Sequence of chain 1.B:
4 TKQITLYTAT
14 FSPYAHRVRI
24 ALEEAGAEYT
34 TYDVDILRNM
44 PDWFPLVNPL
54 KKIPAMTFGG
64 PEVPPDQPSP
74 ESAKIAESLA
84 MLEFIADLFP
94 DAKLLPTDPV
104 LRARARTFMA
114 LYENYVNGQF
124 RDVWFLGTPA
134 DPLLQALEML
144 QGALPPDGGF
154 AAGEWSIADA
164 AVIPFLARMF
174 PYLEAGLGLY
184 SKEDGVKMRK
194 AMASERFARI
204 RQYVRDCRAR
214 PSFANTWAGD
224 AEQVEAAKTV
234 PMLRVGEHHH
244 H

A protein and the small-molecule ligand that binds it are described below.
Small molecule (SMILES): N#[C-]->[Fe+2](<-[C-]#N)(<-[C-]#N)(<-[C-]#N)(<-[C-]#N)<-N#[OH+2]

Binding-site contacts:
Ligand atom N07 contacts residue VAL207 of chain 1.B at 4.4 Å.
Ligand atom N07 contacts residue ARG208 of chain 1.B at 3.7 Å.
Ligand atom C04 contacts residue VAL207 of chain 1.B at 3.8 Å (hydrophobic).
Ligand atom C12 contacts residue ARG208 of chain 1.B at 3.7 Å.
Ligand atom C06 contacts residue ARG211 of chain 1.B at 4.3 Å.
Ligand atom N05 contacts residue PHE173 of chain 1.B at 3.6 Å.
Ligand atom N07 contacts residue ARG211 of chain 1.B at 3.5 Å.
Ligand atom N13 contacts residue ARG208 of chain 1.B at 2.8 Å (salt-bridge).
Ligand atom N05 contacts residue ARG208 of chain 1.B at 4.3 Å.
Ligand atom O01 contacts residue PHE173 of chain 1.B at 3.4 Å.
Ligand atom C04 contacts residue ARG204 of chain 1.B at 4.1 Å.
Ligand atom N11 contacts residue PRO174 of chain 1.B at 4.2 Å.
Ligand atom N11 contacts residue ARG211 of chain 1.B at 4.3 Å.
Ligand atom N11 contacts residue PHE173 of chain 1.B at 3.1 Å.
Ligand atom N02 contacts residue PHE173 of chain 1.B at 3.7 Å.
Ligand atom C10 contacts residue PHE173 of chain 1.B at 3.7 Å (hydrophobic).
Ligand atom O01 contacts residue ARG204 of chain 1.B at 4.2 Å.
Ligand atom C04 contacts residue ARG208 of chain 1.B at 4.4 Å.
Ligand atom C04 contacts residue PHE173 of chain 1.B at 4.1 Å (hydrophobic).
Ligand atom C06 contacts residue ARG208 of chain 1.B at 3.9 Å.
Ligand atom C06 contacts residue VAL207 of chain 1.B at 4.4 Å (hydrophobic).
Ligand atom N05 contacts residue ARG204 of chain 1.B at 3.4 Å (salt-bridge).
Ligand atom N05 contacts residue VAL207 of chain 1.B at 3.2 Å.